A protein and the small-molecule ligand that binds it are described below.
Small molecule (SMILES): C[C@H]1O[C@H](CC(=O)O)CC2=C1C(=O)c1c(O)c(-c3cc(O)c4c(c3O)C(=O)C3=C(C[C@@H](CC(=O)O)O[C@@H]3C)C4=O)cc(O)c1C2=O

Binding-site contacts:
Ligand atom O12 contacts residue MET114 of chain 1.H at 3.7 Å.
Ligand atom C28 contacts residue SER139 of chain 1.H at 3.0 Å.
Ligand atom C25 contacts residue MET114 of chain 1.H at 3.4 Å (hydrophobic).
Ligand atom O2 contacts residue VAL65 of chain 1.H at 3.7 Å.
Ligand atom C6 contacts residue VAL67 of chain 1.H at 3.7 Å (hydrophobic).
Ligand atom O4 contacts residue VAL65 of chain 1.H at 3.1 Å.
Ligand atom C16 contacts residue ASN109 of chain 1.H at 3.0 Å.
Ligand atom O6 contacts residue PRO105 of chain 1.H at 3.1 Å.
Ligand atom C25 contacts residue SER139 of chain 1.H at 3.2 Å.
Ligand atom C1 contacts residue VAL65 of chain 1.H at 3.4 Å (hydrophobic).
Ligand atom O7 contacts residue ASN109 of chain 1.H at 3.7 Å.
Ligand atom C5 contacts residue GLY113 of chain 1.H at 3.8 Å.
Ligand atom C29 contacts residue SER139 of chain 1.H at 3.8 Å.
Ligand atom C24 contacts residue SER139 of chain 1.H at 3.1 Å.
Ligand atom O3 contacts residue GLY113 of chain 1.H at 3.3 Å.
Ligand atom C23 contacts residue SER139 of chain 1.H at 3.0 Å.
Ligand atom C32 contacts residue ALA100 of chain 1.H at 2.8 Å (hydrophobic).
Ligand atom O5 contacts residue LEU86 of chain 1.H at 3.2 Å.
Ligand atom C13 contacts residue GLY110 of chain 1.H at 3.4 Å.
Ligand atom O6 contacts residue GLY110 of chain 1.H at 3.6 Å.
Ligand atom C27 contacts residue SER139 of chain 1.H at 3.1 Å.
Ligand atom C4 contacts residue VAL67 of chain 1.H at 3.5 Å (hydrophobic).
Ligand atom C15 contacts residue ASN109 of chain 1.H at 3.1 Å.
Ligand atom C13 contacts residue GLY113 of chain 1.H at 3.7 Å.
Ligand atom C22 contacts residue SER139 of chain 1.H at 3.8 Å.
Ligand atom C16 contacts residue LEU62 of chain 1.H at 3.2 Å (hydrophobic).
Ligand atom C3 contacts residue VAL65 of chain 1.H at 3.1 Å (hydrophobic).
Ligand atom C14 contacts residue GLY113 of chain 1.H at 3.3 Å.
Ligand atom C24 contacts residue MET114 of chain 1.H at 3.9 Å (hydrophobic).
Ligand atom C26 contacts residue SER139 of chain 1.H at 3.2 Å.
Ligand atom C4 contacts residue VAL65 of chain 1.H at 3.1 Å (hydrophobic).
Ligand atom C26 contacts residue PRO105 of chain 1.H at 3.7 Å (hydrophobic).
Ligand atom C27 contacts residue PRO105 of chain 1.H at 3.4 Å (hydrophobic).
Ligand atom C28 contacts residue PRO105 of chain 1.H at 3.4 Å (hydrophobic).
Ligand atom O4 contacts residue VAL67 of chain 1.H at 3.2 Å.
Ligand atom C23 contacts residue PRO105 of chain 1.H at 3.7 Å (hydrophobic).
Ligand atom C32 contacts residue ARG103 of chain 1.H at 2.8 Å.
Ligand atom C15 contacts residue GLY113 of chain 1.H at 3.3 Å.
Ligand atom C2 contacts residue VAL65 of chain 1.H at 3.3 Å (hydrophobic).
Ligand atom O7 contacts residue GLY110 of chain 1.H at 2.5 Å (h-bond).

Sequence of chain 1.H:
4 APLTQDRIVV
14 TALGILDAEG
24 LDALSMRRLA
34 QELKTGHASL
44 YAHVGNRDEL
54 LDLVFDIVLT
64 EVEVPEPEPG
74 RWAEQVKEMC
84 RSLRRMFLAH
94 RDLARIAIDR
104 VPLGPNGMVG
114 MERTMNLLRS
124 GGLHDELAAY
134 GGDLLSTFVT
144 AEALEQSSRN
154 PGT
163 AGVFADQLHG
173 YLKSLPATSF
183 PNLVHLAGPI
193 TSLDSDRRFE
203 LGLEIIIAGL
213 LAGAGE

Sequence of chain 1.G:
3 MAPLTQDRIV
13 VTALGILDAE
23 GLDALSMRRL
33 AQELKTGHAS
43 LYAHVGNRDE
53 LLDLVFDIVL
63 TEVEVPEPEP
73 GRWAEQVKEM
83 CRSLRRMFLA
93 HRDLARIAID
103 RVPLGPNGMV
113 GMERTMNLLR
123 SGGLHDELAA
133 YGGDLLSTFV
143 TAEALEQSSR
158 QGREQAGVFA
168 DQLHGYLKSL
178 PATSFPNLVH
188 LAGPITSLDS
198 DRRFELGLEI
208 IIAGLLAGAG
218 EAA